Sequence of chain 2.A:
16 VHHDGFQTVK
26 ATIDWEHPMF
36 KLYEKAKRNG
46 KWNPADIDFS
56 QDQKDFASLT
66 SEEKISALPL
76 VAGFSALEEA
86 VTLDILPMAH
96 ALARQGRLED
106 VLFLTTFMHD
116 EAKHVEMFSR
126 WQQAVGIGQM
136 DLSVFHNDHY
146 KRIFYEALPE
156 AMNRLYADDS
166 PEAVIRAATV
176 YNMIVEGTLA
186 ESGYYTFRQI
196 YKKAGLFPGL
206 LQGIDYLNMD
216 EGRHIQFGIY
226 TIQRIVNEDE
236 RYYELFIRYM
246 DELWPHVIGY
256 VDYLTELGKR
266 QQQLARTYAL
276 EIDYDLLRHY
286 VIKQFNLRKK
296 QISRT

Binding-site contacts:
Ligand atom O1 contacts residue TYR255 of chain 2.A at 4.4 Å.
Ligand atom C5 contacts residue GLY188 of chain 2.A at 4.3 Å.
Ligand atom C4 contacts residue SER187 of chain 2.A at 4.1 Å.
Ligand atom C3 contacts residue GLY188 of chain 2.A at 3.8 Å.
Ligand atom O1 contacts residue LEU82 of chain 2.A at 3.8 Å.
Ligand atom C8 contacts residue LEU282 of chain 2.A at 3.5 Å (hydrophobic).
Ligand atom O2 contacts residue LEU75 of chain 2.A at 4.0 Å.
Ligand atom C3 contacts residue LEU75 of chain 2.A at 4.3 Å (hydrophobic).
Ligand atom C3 contacts residue LEU259 of chain 2.A at 4.2 Å (hydrophobic).
Ligand atom C6 contacts residue VAL286 of chain 2.A at 4.2 Å (hydrophobic).
Ligand atom C6 contacts residue THR191 of chain 2.A at 4.1 Å.
Ligand atom C2 contacts residue LEU184 of chain 2.A at 3.2 Å (hydrophobic).
Ligand atom O1 contacts residue LEU184 of chain 2.A at 4.3 Å.
Ligand atom C1 contacts residue TYR255 of chain 2.A at 4.1 Å (hydrophobic).
Ligand atom C6 contacts residue VAL256 of chain 2.A at 4.0 Å (hydrophobic).
Ligand atom C7 contacts residue THR191 of chain 2.A at 4.4 Å.
Ligand atom C3 contacts residue LEU184 of chain 2.A at 4.0 Å (hydrophobic).
Ligand atom C7 contacts residue VAL256 of chain 2.A at 4.5 Å (hydrophobic).
Ligand atom C8 contacts residue THR191 of chain 2.A at 4.1 Å.
Ligand atom C2 contacts residue TYR255 of chain 2.A at 4.2 Å (hydrophobic).
Ligand atom C2 contacts residue GLY188 of chain 2.A at 4.2 Å.
Ligand atom O1 contacts residue PHE79 of chain 2.A at 4.2 Å.
Ligand atom C4 contacts residue GLY188 of chain 2.A at 4.1 Å.
Ligand atom O2 contacts residue PHE79 of chain 2.A at 3.8 Å.
Ligand atom C1 contacts residue PHE79 of chain 2.A at 4.1 Å (hydrophobic).
Ligand atom C5 contacts residue THR191 of chain 2.A at 3.5 Å.
Ligand atom C4 contacts residue LEU184 of chain 2.A at 4.2 Å (hydrophobic).
Ligand atom O1 contacts residue GLY78 of chain 2.A at 4.1 Å.
Ligand atom C7 contacts residue LEU259 of chain 2.A at 3.9 Å (hydrophobic).
Ligand atom O2 contacts residue TYR255 of chain 2.A at 3.9 Å.
Ligand atom C8 contacts residue THR260 of chain 2.A at 4.5 Å.
Ligand atom C1 contacts residue LEU184 of chain 2.A at 4.1 Å (hydrophobic).
Ligand atom C5 contacts residue SER187 of chain 2.A at 4.2 Å.

The small molecule below binds the protein below.
Small molecule (SMILES): CCCCCCCC(=O)O